Sequence of chain 2.A:
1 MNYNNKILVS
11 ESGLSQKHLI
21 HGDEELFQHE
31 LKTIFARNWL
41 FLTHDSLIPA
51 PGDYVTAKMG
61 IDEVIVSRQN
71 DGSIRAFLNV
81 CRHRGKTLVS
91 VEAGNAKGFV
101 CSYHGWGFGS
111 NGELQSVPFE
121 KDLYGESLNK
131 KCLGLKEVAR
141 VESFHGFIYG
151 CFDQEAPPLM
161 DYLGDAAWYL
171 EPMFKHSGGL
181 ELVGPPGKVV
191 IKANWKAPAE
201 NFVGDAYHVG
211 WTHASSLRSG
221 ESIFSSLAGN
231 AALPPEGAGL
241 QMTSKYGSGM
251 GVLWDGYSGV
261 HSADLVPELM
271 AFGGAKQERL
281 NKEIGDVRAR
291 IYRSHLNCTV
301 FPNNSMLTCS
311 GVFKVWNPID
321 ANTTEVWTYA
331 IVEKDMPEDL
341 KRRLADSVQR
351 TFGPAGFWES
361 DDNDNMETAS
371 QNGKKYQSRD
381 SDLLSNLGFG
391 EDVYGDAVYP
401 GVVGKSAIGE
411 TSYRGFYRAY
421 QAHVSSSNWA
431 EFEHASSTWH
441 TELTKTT

A small-molecule ligand and the protein it binds are described below.
Small molecule (SMILES): c1ccc2[nH]ccc2c1

Binding-site contacts:
Ligand atom C7 contacts residue ALA206 of chain 2.A at 4.2 Å (hydrophobic).
Ligand atom C4 contacts residue VAL209 of chain 2.A at 4.2 Å (hydrophobic).
Ligand atom C8 contacts residue VAL209 of chain 2.A at 4.0 Å (hydrophobic).
Ligand atom C8 contacts residue LEU307 of chain 2.A at 4.4 Å (hydrophobic).
Ligand atom C7 contacts residue ASP205 of chain 2.A at 3.9 Å.
Ligand atom C2 contacts residue PHE202 of chain 2.A at 4.1 Å (hydrophobic).
Ligand atom C9 contacts residue LEU307 of chain 2.A at 3.9 Å (hydrophobic).
Ligand atom C2 contacts residue LEU307 of chain 2.A at 4.4 Å (hydrophobic).
Ligand atom N1 contacts residue ASP205 of chain 2.A at 3.4 Å (salt-bridge).
Ligand atom N1 contacts residue ASN201 of chain 2.A at 3.4 Å (h-bond).
Ligand atom N1 contacts residue ASN297 of chain 2.A at 3.9 Å.
Ligand atom C9 contacts residue HIS208 of chain 2.A at 4.5 Å.
Ligand atom N1 contacts residue PHE202 of chain 2.A at 4.2 Å.
Ligand atom C8 contacts residue ASP205 of chain 2.A at 3.8 Å.
Ligand atom C6 contacts residue VAL209 of chain 2.A at 3.8 Å (hydrophobic).
Ligand atom C9 contacts residue VAL209 of chain 2.A at 4.2 Å (hydrophobic).
Ligand atom C2 contacts residue ASN201 of chain 2.A at 3.4 Å.
Ligand atom C5 contacts residue VAL209 of chain 2.A at 4.0 Å (hydrophobic).
Ligand atom C3 contacts residue ASN201 of chain 2.A at 4.3 Å.
Ligand atom C2 contacts residue HIS208 of chain 2.A at 3.7 Å.
Ligand atom N1 contacts residue HIS208 of chain 2.A at 3.7 Å.
Ligand atom C7 contacts residue ASN297 of chain 2.A at 3.5 Å.
Ligand atom C8 contacts residue ASN297 of chain 2.A at 3.8 Å.
Ligand atom C6 contacts residue ASN297 of chain 2.A at 4.0 Å.
Ligand atom C3 contacts residue LEU307 of chain 2.A at 3.9 Å (hydrophobic).
Ligand atom C8 contacts residue HIS208 of chain 2.A at 4.2 Å.
Ligand atom C5 contacts residue HIS295 of chain 2.A at 3.7 Å.
Ligand atom C4 contacts residue HIS295 of chain 2.A at 4.1 Å.
Ligand atom C6 contacts residue HIS295 of chain 2.A at 4.4 Å.
Ligand atom C2 contacts residue ASP205 of chain 2.A at 4.4 Å.
Ligand atom C3 contacts residue HIS208 of chain 2.A at 4.2 Å.
Ligand atom C7 contacts residue VAL209 of chain 2.A at 3.9 Å (hydrophobic).
Ligand atom C4 contacts residue LEU307 of chain 2.A at 4.1 Å (hydrophobic).
Ligand atom C6 contacts residue LEU253 of chain 2.A at 4.0 Å (hydrophobic).
Ligand atom C9 contacts residue ASN297 of chain 2.A at 4.5 Å.